The protein below binds the small molecule below.
Small molecule (SMILES): Nc1ncnc2c1ncn2[C@@H]1O[C@H](COP(=O)(O)O)[C@@H](OP(=O)(O)O)[C@H]1O

Binding-site contacts:
Ligand atom O3P contacts residue LYS595 of chain 1.C at 3.0 Å (salt-bridge).
Ligand atom O5P contacts residue LYS385 of chain 1.C at 3.3 Å (salt-bridge).
Ligand atom O6P contacts residue ARG590 of chain 1.C at 3.2 Å.
Ligand atom N6 contacts residue TYR581 of chain 1.C at 3.0 Å (h-bond).
Ligand atom P1 contacts residue SER474 of chain 1.C at 3.5 Å.
Ligand atom O5P contacts residue SER388 of chain 1.C at 2.6 Å (h-bond).
Ligand atom N7 contacts residue SER587 of chain 1.C at 3.4 Å (h-bond).
Ligand atom O3P contacts residue ARG466 of chain 1.C at 3.0 Å (salt-bridge).
Ligand atom O2P contacts residue THR592 of chain 1.C at 3.1 Å (h-bond).
Ligand atom O3' contacts residue ARG466 of chain 1.C at 3.3 Å (salt-bridge).
Ligand atom N6 contacts residue HIS588 of chain 1.C at 3.6 Å.
Ligand atom O1P contacts residue THR592 of chain 1.C at 2.7 Å (h-bond).
Ligand atom O6P contacts residue LYS385 of chain 1.C at 3.5 Å (salt-bridge).
Ligand atom C8 contacts residue LEU589 of chain 1.C at 3.3 Å (hydrophobic).
Ligand atom C4 contacts residue ALA387 of chain 1.C at 3.5 Å (hydrophobic).
Ligand atom N3 contacts residue THR556 of chain 1.C at 3.5 Å.
Ligand atom O1P contacts residue SER474 of chain 1.C at 2.5 Å (h-bond).
Ligand atom O5' contacts residue ALA387 of chain 1.C at 3.0 Å (h-bond).
Ligand atom P2 contacts residue ALA387 of chain 1.C at 3.5 Å.
Ligand atom C5 contacts residue ALA387 of chain 1.C at 3.6 Å (hydrophobic).
Ligand atom O5' contacts residue THR386 of chain 1.C at 3.3 Å (h-bond).
Ligand atom O1P contacts residue LYS595 of chain 1.C at 3.5 Å.
Ligand atom O4P contacts residue THR389 of chain 1.C at 2.9 Å (h-bond).
Ligand atom O5' contacts residue LYS385 of chain 1.C at 3.1 Å.
Ligand atom O4' contacts residue ALA387 of chain 1.C at 3.2 Å (h-bond).
Ligand atom C8 contacts residue SER390 of chain 1.C at 3.2 Å.
Ligand atom C3' contacts residue ARG590 of chain 1.C at 3.5 Å.
Ligand atom C6 contacts residue HIS588 of chain 1.C at 3.6 Å.
Ligand atom O5P contacts residue THR386 of chain 1.C at 3.0 Å (h-bond).
Ligand atom N7 contacts residue HIS588 of chain 1.C at 3.4 Å.
Ligand atom N9 contacts residue ALA387 of chain 1.C at 3.6 Å.
Ligand atom O4P contacts residue ALA387 of chain 1.C at 3.6 Å.
Ligand atom N6 contacts residue SER587 of chain 1.C at 3.0 Å (h-bond).
Ligand atom O2P contacts residue LYS591 of chain 1.C at 3.6 Å.
Ligand atom O4P contacts residue SER388 of chain 1.C at 3.3 Å (h-bond).
Ligand atom O5P contacts residue ALA387 of chain 1.C at 3.2 Å (h-bond).
Ligand atom C5' contacts residue ARG590 of chain 1.C at 3.5 Å.
Ligand atom P2 contacts residue SER388 of chain 1.C at 3.5 Å.
Ligand atom C2 contacts residue THR556 of chain 1.C at 3.6 Å.
Ligand atom N7 contacts residue SER390 of chain 1.C at 2.8 Å (h-bond).

Sequence of chain 1.C:
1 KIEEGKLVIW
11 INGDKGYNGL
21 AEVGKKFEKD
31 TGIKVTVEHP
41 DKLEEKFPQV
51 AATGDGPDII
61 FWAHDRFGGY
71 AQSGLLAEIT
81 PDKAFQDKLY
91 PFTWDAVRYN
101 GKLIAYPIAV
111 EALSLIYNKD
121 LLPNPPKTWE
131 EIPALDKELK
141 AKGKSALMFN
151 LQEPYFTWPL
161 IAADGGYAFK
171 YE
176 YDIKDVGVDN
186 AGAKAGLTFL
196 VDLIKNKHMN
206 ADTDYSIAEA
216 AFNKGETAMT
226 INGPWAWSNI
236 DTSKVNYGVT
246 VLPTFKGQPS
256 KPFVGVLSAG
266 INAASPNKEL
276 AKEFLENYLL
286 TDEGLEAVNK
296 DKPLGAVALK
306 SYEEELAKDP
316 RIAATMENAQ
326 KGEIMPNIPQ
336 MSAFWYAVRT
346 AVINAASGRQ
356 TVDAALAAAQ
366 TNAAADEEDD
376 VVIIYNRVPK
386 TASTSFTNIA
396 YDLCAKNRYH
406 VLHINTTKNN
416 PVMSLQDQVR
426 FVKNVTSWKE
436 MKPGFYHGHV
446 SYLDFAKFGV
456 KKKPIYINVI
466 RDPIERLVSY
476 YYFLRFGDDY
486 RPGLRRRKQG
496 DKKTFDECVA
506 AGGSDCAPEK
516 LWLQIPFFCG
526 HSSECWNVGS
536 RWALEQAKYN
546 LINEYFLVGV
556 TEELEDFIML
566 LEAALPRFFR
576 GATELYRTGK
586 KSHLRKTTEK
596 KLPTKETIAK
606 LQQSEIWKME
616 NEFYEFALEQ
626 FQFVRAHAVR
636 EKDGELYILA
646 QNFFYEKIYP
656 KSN